Sequence of chain 1.D:
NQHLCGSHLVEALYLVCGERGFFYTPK

Binding-site contacts:
Ligand atom O4 contacts residue VAL18 of chain 3.B at 3.7 Å.
Ligand atom CM contacts residue LEU13 of chain 1.C at 4.1 Å (hydrophobic).
Ligand atom O1 contacts residue TYR14 of chain 3.A at 3.2 Å (h-bond).
Ligand atom C5 contacts residue TYR14 of chain 3.A at 4.0 Å (hydrophobic).
Ligand atom C6 contacts residue TYR14 of chain 3.A at 3.6 Å (hydrophobic).
Ligand atom O2 contacts residue TYR14 of chain 1.C at 3.9 Å.
Ligand atom C1 contacts residue TYR14 of chain 3.A at 4.2 Å (hydrophobic).
Ligand atom C5 contacts residue TYR14 of chain 1.C at 3.8 Å (hydrophobic).
Ligand atom O2 contacts residue GLU17 of chain 1.C at 3.5 Å (salt-bridge).
Ligand atom C3 contacts residue TYR14 of chain 1.C at 3.3 Å (hydrophobic).
Ligand atom O2 contacts residue LEU13 of chain 3.A at 4.2 Å.
Ligand atom C contacts residue GLU17 of chain 1.C at 4.5 Å.
Ligand atom C4 contacts residue TYR14 of chain 1.C at 3.9 Å (hydrophobic).
Ligand atom C contacts residue TYR14 of chain 3.A at 3.9 Å (hydrophobic).
Ligand atom O4 contacts residue GLU17 of chain 3.A at 3.9 Å.
Ligand atom C3 contacts residue LEU13 of chain 1.C at 4.0 Å (hydrophobic).
Ligand atom C contacts residue LEU13 of chain 3.A at 4.0 Å (hydrophobic).
Ligand atom C5 contacts residue LEU13 of chain 3.A at 3.9 Å (hydrophobic).
Ligand atom C1 contacts residue LEU13 of chain 3.A at 3.9 Å (hydrophobic).
Ligand atom C2 contacts residue LEU13 of chain 3.A at 4.4 Å (hydrophobic).
Ligand atom O1 contacts residue LEU13 of chain 3.A at 4.5 Å.
Ligand atom C2 contacts residue LEU13 of chain 1.C at 3.8 Å (hydrophobic).
Ligand atom O2 contacts residue LEU13 of chain 1.C at 4.1 Å.
Ligand atom CM contacts residue LEU13 of chain 3.A at 3.9 Å (hydrophobic).
Ligand atom O1 contacts residue TYR14 of chain 1.C at 4.0 Å.
Ligand atom C1 contacts residue TYR14 of chain 1.C at 3.5 Å (hydrophobic).
Ligand atom C5 contacts residue GLU17 of chain 3.A at 4.4 Å.
Ligand atom CM contacts residue GLU17 of chain 1.C at 3.5 Å.
Ligand atom C2 contacts residue TYR14 of chain 1.C at 3.3 Å (hydrophobic).
Ligand atom C contacts residue TYR14 of chain 1.C at 3.7 Å (hydrophobic).
Ligand atom C6 contacts residue TYR14 of chain 1.C at 3.6 Å (hydrophobic).
Ligand atom CM contacts residue VAL18 of chain 1.D at 3.3 Å (hydrophobic).
Ligand atom C6 contacts residue LEU13 of chain 3.A at 3.6 Å (hydrophobic).

Sequence of chain 3.A:
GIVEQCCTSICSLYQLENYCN

Sequence of chain 1.C:
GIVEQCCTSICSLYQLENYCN

This small molecule binds to this protein.
Small molecule (SMILES): COC(=O)c1ccc(O)cc1

Sequence of chain 3.B:
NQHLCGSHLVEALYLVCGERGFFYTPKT